Sequence of chain 8.B:
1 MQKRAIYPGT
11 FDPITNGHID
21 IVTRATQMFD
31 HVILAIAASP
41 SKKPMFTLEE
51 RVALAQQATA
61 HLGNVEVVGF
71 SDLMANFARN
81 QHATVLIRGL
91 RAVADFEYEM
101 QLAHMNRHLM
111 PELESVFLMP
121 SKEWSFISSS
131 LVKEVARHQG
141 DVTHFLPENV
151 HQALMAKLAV

The small molecule below binds the protein below.
Small molecule (SMILES): COc1ccc2[nH]cc(CCNC(=O)C(C)(C)C)c2c1

Binding-site contacts:
Ligand atom C8 contacts residue HIS138 of chain 13.B at 4.2 Å.
Ligand atom C15 contacts residue MET74 of chain 8.B at 3.5 Å (hydrophobic).
Ligand atom C7 contacts residue ASP72 of chain 8.B at 4.2 Å.
Ligand atom C2 contacts residue LEU102 of chain 8.B at 4.1 Å (hydrophobic).
Ligand atom C12 contacts residue LEU73 of chain 8.B at 4.2 Å (hydrophobic).
Ligand atom C13 contacts residue VAL135 of chain 13.B at 4.2 Å (hydrophobic).
Ligand atom C12 contacts residue GLU134 of chain 13.B at 3.7 Å.
Ligand atom O1 contacts residue MET74 of chain 8.B at 3.0 Å (h-bond).
Ligand atom C11 contacts residue LEU102 of chain 8.B at 3.9 Å (hydrophobic).
Ligand atom C5 contacts residue ALA37 of chain 8.B at 3.5 Å (hydrophobic).
Ligand atom C contacts residue ASN106 of chain 8.B at 3.3 Å.
Ligand atom C9 contacts residue MET74 of chain 8.B at 4.1 Å (hydrophobic).
Ligand atom C3 contacts residue ARG88 of chain 8.B at 4.0 Å.
Ligand atom C13 contacts residue LEU73 of chain 8.B at 4.3 Å (hydrophobic).
Ligand atom O1 contacts residue LEU73 of chain 8.B at 3.5 Å.
Ligand atom C contacts residue LEU102 of chain 8.B at 4.0 Å (hydrophobic).
Ligand atom N contacts residue THR10 of chain 8.B at 4.2 Å.
Ligand atom C13 contacts residue ASN106 of chain 8.B at 3.9 Å.
Ligand atom C4 contacts residue GLY9 of chain 8.B at 4.3 Å.
Ligand atom C contacts residue PRO8 of chain 8.B at 4.2 Å (hydrophobic).
Ligand atom C9 contacts residue LEU73 of chain 8.B at 4.1 Å (hydrophobic).
Ligand atom C contacts residue ARG88 of chain 8.B at 3.5 Å.
Ligand atom C contacts residue MET74 of chain 8.B at 4.2 Å (hydrophobic).
Ligand atom O contacts residue PRO8 of chain 8.B at 4.1 Å.
Ligand atom C2 contacts residue PRO8 of chain 8.B at 4.3 Å (hydrophobic).
Ligand atom C7 contacts residue MET74 of chain 8.B at 3.9 Å (hydrophobic).
Ligand atom C1 contacts residue PRO8 of chain 8.B at 4.0 Å (hydrophobic).
Ligand atom C6 contacts residue ALA37 of chain 8.B at 4.1 Å (hydrophobic).
Ligand atom C5 contacts residue SER39 of chain 8.B at 4.0 Å.
Ligand atom C12 contacts residue VAL135 of chain 13.B at 3.8 Å (hydrophobic).
Ligand atom C2 contacts residue ARG88 of chain 8.B at 3.5 Å.
Ligand atom N contacts residue ALA37 of chain 8.B at 4.2 Å.
Ligand atom O contacts residue ASN106 of chain 8.B at 3.4 Å (h-bond).
Ligand atom N contacts residue GLY9 of chain 8.B at 4.2 Å.
Ligand atom C8 contacts residue MET74 of chain 8.B at 4.2 Å (hydrophobic).
Ligand atom C3 contacts residue GLY9 of chain 8.B at 4.2 Å.
Ligand atom C8 contacts residue ASP72 of chain 8.B at 4.0 Å.
Ligand atom C7 contacts residue PHE70 of chain 8.B at 3.8 Å (hydrophobic).
Ligand atom O contacts residue MET74 of chain 8.B at 3.7 Å.
Ligand atom C14 contacts residue MET74 of chain 8.B at 4.3 Å (hydrophobic).

Sequence of chain 13.B:
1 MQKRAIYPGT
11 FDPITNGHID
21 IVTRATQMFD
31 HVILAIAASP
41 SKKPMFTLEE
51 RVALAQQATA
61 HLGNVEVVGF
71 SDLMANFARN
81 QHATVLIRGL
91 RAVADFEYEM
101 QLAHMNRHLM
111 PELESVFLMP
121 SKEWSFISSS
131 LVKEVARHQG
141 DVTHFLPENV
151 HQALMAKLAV